A protein and the small-molecule ligand that binds it are described below.
Small molecule (SMILES): CC(=O)N[C@H]1[C@H](O[C@H]2[C@H](O)[C@@H](NC(C)=O)CO[C@@H]2CO)O[C@H](CO)[C@@H](O[C@@H]2O[C@H](CO)[C@@H](O)[C@H](O)[C@@H]2O)[C@@H]1O

Sequence of chain 1.B:
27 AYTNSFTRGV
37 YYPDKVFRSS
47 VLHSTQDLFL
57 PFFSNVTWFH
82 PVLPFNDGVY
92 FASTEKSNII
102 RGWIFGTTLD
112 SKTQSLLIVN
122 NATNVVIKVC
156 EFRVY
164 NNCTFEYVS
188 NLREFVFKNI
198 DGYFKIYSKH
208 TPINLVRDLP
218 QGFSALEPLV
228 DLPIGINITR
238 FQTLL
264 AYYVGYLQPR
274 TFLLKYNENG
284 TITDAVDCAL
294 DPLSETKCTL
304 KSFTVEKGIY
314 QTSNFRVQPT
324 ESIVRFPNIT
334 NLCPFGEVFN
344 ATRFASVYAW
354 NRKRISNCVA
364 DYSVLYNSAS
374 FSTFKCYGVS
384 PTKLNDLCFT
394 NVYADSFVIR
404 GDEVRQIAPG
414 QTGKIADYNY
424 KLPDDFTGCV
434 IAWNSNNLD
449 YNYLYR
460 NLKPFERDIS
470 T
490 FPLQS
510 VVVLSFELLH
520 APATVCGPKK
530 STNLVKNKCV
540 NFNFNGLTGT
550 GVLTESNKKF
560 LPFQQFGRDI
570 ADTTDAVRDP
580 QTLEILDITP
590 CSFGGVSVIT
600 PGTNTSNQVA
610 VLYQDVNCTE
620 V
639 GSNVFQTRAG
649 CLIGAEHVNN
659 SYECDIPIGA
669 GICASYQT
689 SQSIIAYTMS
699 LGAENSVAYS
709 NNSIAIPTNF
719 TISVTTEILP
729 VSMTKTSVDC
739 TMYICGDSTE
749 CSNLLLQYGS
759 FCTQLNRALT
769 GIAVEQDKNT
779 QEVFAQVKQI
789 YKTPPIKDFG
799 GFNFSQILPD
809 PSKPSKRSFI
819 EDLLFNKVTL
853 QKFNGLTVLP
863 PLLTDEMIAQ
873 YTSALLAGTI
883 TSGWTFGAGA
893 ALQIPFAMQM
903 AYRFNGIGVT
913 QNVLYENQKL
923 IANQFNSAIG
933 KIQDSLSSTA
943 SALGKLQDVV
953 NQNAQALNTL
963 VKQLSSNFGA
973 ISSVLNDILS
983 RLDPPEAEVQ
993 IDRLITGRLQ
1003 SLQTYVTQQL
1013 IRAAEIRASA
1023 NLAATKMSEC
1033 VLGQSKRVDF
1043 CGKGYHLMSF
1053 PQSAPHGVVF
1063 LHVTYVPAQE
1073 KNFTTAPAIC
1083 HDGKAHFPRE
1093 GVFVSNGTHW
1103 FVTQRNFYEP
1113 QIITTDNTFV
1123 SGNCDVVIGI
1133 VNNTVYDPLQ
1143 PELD

Binding-site contacts:
Ligand atom C5 contacts residue ASN1074 of chain 1.B at 3.6 Å.
Ligand atom C4 contacts residue ASN1074 of chain 1.B at 4.2 Å.
Ligand atom C2 contacts residue ASN1074 of chain 1.B at 2.4 Å.
Ligand atom C3 contacts residue ASN1074 of chain 1.B at 3.8 Å.
Ligand atom C1 contacts residue ASN1074 of chain 1.B at 1.4 Å.
Ligand atom C8 contacts residue ASN1074 of chain 1.B at 4.1 Å.
Ligand atom C7 contacts residue ASN1074 of chain 1.B at 3.9 Å.
Ligand atom N2 contacts residue ASN1074 of chain 1.B at 2.9 Å (h-bond).
Ligand atom O6 contacts residue ALA706 of chain 1.B at 3.9 Å.
Ligand atom O6 contacts residue ASN1074 of chain 1.B at 4.4 Å.
Ligand atom O5 contacts residue ASN1074 of chain 1.B at 2.3 Å (h-bond).